Sequence of chain 1.A:
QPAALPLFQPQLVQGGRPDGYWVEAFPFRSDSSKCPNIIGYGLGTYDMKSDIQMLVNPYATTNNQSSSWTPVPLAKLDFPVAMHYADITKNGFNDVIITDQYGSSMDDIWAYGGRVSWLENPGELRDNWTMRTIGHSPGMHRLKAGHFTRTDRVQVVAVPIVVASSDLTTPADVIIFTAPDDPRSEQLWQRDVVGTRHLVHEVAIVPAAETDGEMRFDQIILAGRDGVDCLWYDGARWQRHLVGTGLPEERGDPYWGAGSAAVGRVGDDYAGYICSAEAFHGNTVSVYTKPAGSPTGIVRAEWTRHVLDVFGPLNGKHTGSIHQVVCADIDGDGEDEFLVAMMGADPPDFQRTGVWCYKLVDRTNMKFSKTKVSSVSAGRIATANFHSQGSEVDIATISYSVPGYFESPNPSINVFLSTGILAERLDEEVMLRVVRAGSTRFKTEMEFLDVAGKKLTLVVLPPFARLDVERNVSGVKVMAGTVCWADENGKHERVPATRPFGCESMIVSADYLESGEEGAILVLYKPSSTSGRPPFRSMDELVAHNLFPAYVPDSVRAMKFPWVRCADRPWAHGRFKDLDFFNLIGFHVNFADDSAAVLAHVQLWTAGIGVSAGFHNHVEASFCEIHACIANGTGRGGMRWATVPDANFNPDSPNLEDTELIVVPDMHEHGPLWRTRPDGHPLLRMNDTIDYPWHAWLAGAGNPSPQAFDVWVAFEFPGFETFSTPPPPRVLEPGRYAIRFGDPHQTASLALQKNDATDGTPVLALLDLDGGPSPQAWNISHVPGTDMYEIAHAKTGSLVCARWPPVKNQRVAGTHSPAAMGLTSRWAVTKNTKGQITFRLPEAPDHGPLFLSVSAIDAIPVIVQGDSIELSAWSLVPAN

Binding-site contacts:
Ligand atom C6 contacts residue MET493 of chain 1.A at 4.3 Å (hydrophobic).
Ligand atom C1 contacts residue ARG450 of chain 1.A at 4.3 Å.
Ligand atom C5 contacts residue PHE605 of chain 1.A at 4.3 Å (hydrophobic).
Ligand atom O2 contacts residue ARG450 of chain 1.A at 3.2 Å (salt-bridge).
Ligand atom O6 contacts residue MET493 of chain 1.A at 4.5 Å.
Ligand atom O6 contacts residue GLY495 of chain 1.A at 3.8 Å.
Ligand atom O4 contacts residue VAL612 of chain 1.A at 3.8 Å.
Ligand atom C6 contacts residue LEU613 of chain 1.A at 4.3 Å (hydrophobic).
Ligand atom C2 contacts residue ARG450 of chain 1.A at 3.5 Å.
Ligand atom C4 contacts residue PHE605 of chain 1.A at 4.3 Å (hydrophobic).
Ligand atom O4 contacts residue PHE605 of chain 1.A at 4.2 Å.
Ligand atom O4 contacts residue LEU613 of chain 1.A at 4.1 Å.
Ligand atom C3 contacts residue PHE605 of chain 1.A at 3.5 Å (hydrophobic).
Ligand atom O3 contacts residue VAL612 of chain 1.A at 3.4 Å (h-bond).
Ligand atom C3 contacts residue ARG450 of chain 1.A at 3.8 Å.
Ligand atom O3 contacts residue PHE605 of chain 1.A at 3.8 Å.
Ligand atom O6 contacts residue ALA494 of chain 1.A at 3.3 Å.
Ligand atom C3 contacts residue VAL612 of chain 1.A at 4.3 Å (hydrophobic).
Ligand atom C6 contacts residue ALA494 of chain 1.A at 3.7 Å (hydrophobic).

The small molecule below binds the protein below.
Small molecule (SMILES): O=C1CO[C@H](CO)[C@@H](O)[C@@H]1O